Sequence of chain 1.K:
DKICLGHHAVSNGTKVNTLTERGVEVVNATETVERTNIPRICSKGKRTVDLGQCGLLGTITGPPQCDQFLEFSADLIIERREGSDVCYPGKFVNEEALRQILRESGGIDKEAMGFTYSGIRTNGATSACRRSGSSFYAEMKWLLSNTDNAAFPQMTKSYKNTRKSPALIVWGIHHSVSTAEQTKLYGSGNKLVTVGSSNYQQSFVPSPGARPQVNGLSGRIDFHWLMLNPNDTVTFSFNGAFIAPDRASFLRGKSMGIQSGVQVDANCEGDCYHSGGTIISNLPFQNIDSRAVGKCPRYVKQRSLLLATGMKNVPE

A protein and the small-molecule ligand that binds it are described below.
Small molecule (SMILES): CC(=O)N[C@@H]1[C@@H](O)[C@H](O)[C@@H](CO)O[C@H]1O

Sequence of chain 2.G:
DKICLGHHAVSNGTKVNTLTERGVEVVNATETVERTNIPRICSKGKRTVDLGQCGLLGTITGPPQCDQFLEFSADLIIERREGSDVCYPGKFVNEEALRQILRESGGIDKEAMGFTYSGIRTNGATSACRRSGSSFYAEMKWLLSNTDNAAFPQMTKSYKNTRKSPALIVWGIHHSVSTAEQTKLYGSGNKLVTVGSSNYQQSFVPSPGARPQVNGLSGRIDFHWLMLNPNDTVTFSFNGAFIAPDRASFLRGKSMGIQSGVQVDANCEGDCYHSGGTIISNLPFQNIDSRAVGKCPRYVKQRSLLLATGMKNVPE

Binding-site contacts:
Ligand atom C7 contacts residue ASN82 of chain 1.L at 4.0 Å.
Ligand atom N2 contacts residue ASN82 of chain 1.L at 3.1 Å (h-bond).
Ligand atom C5 contacts residue ASN82 of chain 1.L at 3.7 Å.
Ligand atom N2 contacts residue ASN79 of chain 1.L at 4.0 Å.
Ligand atom C8 contacts residue ASN79 of chain 1.L at 2.8 Å.
Ligand atom O5 contacts residue ASN82 of chain 1.L at 2.3 Å (h-bond).
Ligand atom C7 contacts residue ASN79 of chain 1.L at 3.1 Å.
Ligand atom N2 contacts residue GLU72 of chain 1.L at 4.3 Å.
Ligand atom O7 contacts residue ASN79 of chain 1.L at 3.1 Å (h-bond).
Ligand atom C2 contacts residue ASN82 of chain 1.L at 2.5 Å.
Ligand atom C8 contacts residue LYS75 of chain 1.L at 3.8 Å.
Ligand atom O6 contacts residue ARG295 of chain 1.K at 4.0 Å.
Ligand atom C7 contacts residue GLU108 of chain 2.G at 4.5 Å.
Ligand atom C1 contacts residue ASN82 of chain 1.L at 1.5 Å.
Ligand atom O7 contacts residue GLU108 of chain 2.G at 3.3 Å (salt-bridge).
Ligand atom C3 contacts residue ASN82 of chain 1.L at 3.8 Å.
Ligand atom C4 contacts residue ASN82 of chain 1.L at 4.2 Å.
Ligand atom C8 contacts residue GLU72 of chain 1.L at 4.0 Å.
Ligand atom O3 contacts residue GLU72 of chain 1.L at 4.0 Å.

Sequence of chain 1.L:
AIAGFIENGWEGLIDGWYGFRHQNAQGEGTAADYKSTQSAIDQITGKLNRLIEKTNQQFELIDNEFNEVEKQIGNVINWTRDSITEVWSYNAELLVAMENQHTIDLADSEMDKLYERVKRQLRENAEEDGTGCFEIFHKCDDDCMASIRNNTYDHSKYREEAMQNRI